Binding-site contacts:
Ligand atom C7 contacts residue LEU154 of chain 1.F at 3.8 Å (hydrophobic).
Ligand atom S6 contacts residue LYS136 of chain 1.F at 3.8 Å.
Ligand atom C2 contacts residue ASN146 of chain 1.F at 2.5 Å.
Ligand atom O2 contacts residue LEU154 of chain 1.F at 3.7 Å.
Ligand atom O3 contacts residue LEU154 of chain 1.F at 3.8 Å.
Ligand atom O4 contacts residue VAL134 of chain 1.F at 3.8 Å.
Ligand atom O6 contacts residue LYS138 of chain 1.F at 3.6 Å.
Ligand atom C7 contacts residue ASN146 of chain 1.F at 3.1 Å.
Ligand atom O6 contacts residue LEU105 of chain 1.F at 3.7 Å.
Ligand atom O7 contacts residue LEU154 of chain 1.F at 3.8 Å.
Ligand atom C3 contacts residue THR148 of chain 1.F at 3.9 Å.
Ligand atom O5 contacts residue LYS138 of chain 1.F at 3.9 Å.
Ligand atom O2 contacts residue VAL134 of chain 1.F at 3.1 Å (h-bond).
Ligand atom C2 contacts residue THR148 of chain 1.F at 3.9 Å.
Ligand atom C8 contacts residue SER147 of chain 1.F at 3.5 Å.
Ligand atom C1 contacts residue THR148 of chain 1.F at 3.8 Å.
Ligand atom C5 contacts residue ASN146 of chain 1.F at 3.4 Å.
Ligand atom O1S6 contacts residue TYR135 of chain 1.F at 3.4 Å.
Ligand atom O4 contacts residue TYR135 of chain 1.F at 3.3 Å.
Ligand atom O2 contacts residue ILE133 of chain 1.F at 3.9 Å.
Ligand atom C8 contacts residue TYR137 of chain 1.F at 3.8 Å (hydrophobic).
Ligand atom C6 contacts residue TYR137 of chain 1.F at 3.8 Å (hydrophobic).
Ligand atom C3 contacts residue LEU154 of chain 1.F at 3.7 Å (hydrophobic).
Ligand atom C1 contacts residue ASN146 of chain 1.F at 1.4 Å.
Ligand atom O7 contacts residue ASN146 of chain 1.F at 3.4 Å (h-bond).
Ligand atom O1S6 contacts residue LYS136 of chain 1.F at 3.0 Å (salt-bridge).
Ligand atom C6 contacts residue LYS136 of chain 1.F at 3.6 Å.
Ligand atom C8 contacts residue LEU154 of chain 1.F at 3.7 Å (hydrophobic).
Ligand atom N2 contacts residue THR148 of chain 1.F at 3.4 Å (h-bond).
Ligand atom C8 contacts residue ASN146 of chain 1.F at 3.6 Å.
Ligand atom C6 contacts residue LYS138 of chain 1.F at 3.7 Å.
Ligand atom O5 contacts residue ASN146 of chain 1.F at 2.1 Å (h-bond).
Ligand atom O6 contacts residue TYR137 of chain 1.F at 3.1 Å.
Ligand atom C8 contacts residue LYS136 of chain 1.F at 3.6 Å.
Ligand atom N2 contacts residue ASN146 of chain 1.F at 2.9 Å (h-bond).
Ligand atom O7 contacts residue VAL141 of chain 1.F at 3.6 Å.
Ligand atom C3 contacts residue ASN146 of chain 1.F at 3.6 Å.
Ligand atom O3S6 contacts residue LYS136 of chain 1.F at 3.7 Å.
Ligand atom C2 contacts residue VAL134 of chain 1.F at 3.4 Å (hydrophobic).
Ligand atom C1 contacts residue LEU154 of chain 1.F at 3.9 Å (hydrophobic).

Sequence of chain 1.F:
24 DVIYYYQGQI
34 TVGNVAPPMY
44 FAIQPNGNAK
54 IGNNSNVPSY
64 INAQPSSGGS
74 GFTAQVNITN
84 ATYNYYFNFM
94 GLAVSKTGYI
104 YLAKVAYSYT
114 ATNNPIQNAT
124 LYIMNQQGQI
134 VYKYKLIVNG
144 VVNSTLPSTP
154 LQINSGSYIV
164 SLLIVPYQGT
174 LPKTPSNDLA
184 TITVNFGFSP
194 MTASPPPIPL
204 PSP

The small molecule below binds the protein below.
Small molecule (SMILES): CC(=O)N[C@H]1[C@H](O[C@H]2[C@H](O)[C@@H](NC(C)=O)CO[C@@H]2CO)O[C@H](CO[C@H]2O[C@H](CO)[C@@H](O)[C@H](O)[C@@H]2O)[C@@H](O[C@H]2O[C@H](CO)[C@@H](O)[C@H](O)[C@@H]2O)[C@@H]1O[C@@H]1O[C@H](CS(=O)(=O)O)[C@@H](O[C@@H]2O[C@H](CO)[C@@H](O)[C@H](O)[C@H]2O)[C@H](O)[C@H]1O